Binding-site contacts:
Ligand atom NAQ contacts residue PLP1 of chain 1.E at 3.7 Å.
Ligand atom OAD contacts residue GLN154 of chain 1.B at 3.9 Å.
Ligand atom CAS contacts residue THR85 of chain 1.B at 3.2 Å.
Ligand atom CAE contacts residue ALA250 of chain 1.B at 3.6 Å (hydrophobic).
Ligand atom OAA contacts residue GLY83 of chain 1.B at 3.6 Å.
Ligand atom CAW contacts residue LYS54 of chain 1.B at 3.6 Å.
Ligand atom CAN contacts residue LYS54 of chain 1.B at 3.7 Å.
Ligand atom OAC contacts residue GLN154 of chain 1.B at 2.9 Å (h-bond).
Ligand atom CAL contacts residue ALA271 of chain 1.B at 3.9 Å (hydrophobic).
Ligand atom OAD contacts residue THR188 of chain 1.B at 3.6 Å.
Ligand atom OAA contacts residue ASN84 of chain 1.B at 3.2 Å (h-bond).
Ligand atom CAH contacts residue LEU186 of chain 1.B at 3.9 Å (hydrophobic).
Ligand atom CAK contacts residue ALA271 of chain 1.B at 3.6 Å (hydrophobic).
Ligand atom OAC contacts residue THR85 of chain 1.B at 3.0 Å (h-bond).
Ligand atom CAU contacts residue SER268 of chain 1.B at 3.7 Å.
Ligand atom CAO contacts residue LYS54 of chain 1.B at 3.9 Å.
Ligand atom CAI contacts residue PLP1 of chain 1.E at 3.9 Å.
Ligand atom CAT contacts residue PLP1 of chain 1.E at 3.6 Å.
Ligand atom CAM contacts residue LYS54 of chain 1.B at 3.9 Å.
Ligand atom CAH contacts residue ALA211 of chain 1.B at 3.5 Å (hydrophobic).
Ligand atom NAQ contacts residue SER268 of chain 1.B at 3.9 Å.
Ligand atom CAP contacts residue SER268 of chain 1.B at 3.7 Å.
Ligand atom CAN contacts residue PLP1 of chain 1.E at 3.8 Å.
Ligand atom OAB contacts residue GLY187 of chain 1.B at 3.5 Å.
Ligand atom CAW contacts residue PLP1 of chain 1.E at 3.9 Å.
Ligand atom CAG contacts residue VAL245 of chain 1.B at 3.6 Å (hydrophobic).
Ligand atom CAV contacts residue PLP1 of chain 1.E at 3.5 Å.
Ligand atom CAS contacts residue THR81 of chain 1.B at 3.4 Å.
Ligand atom OAA contacts residue THR85 of chain 1.B at 3.1 Å (h-bond).
Ligand atom CAK contacts residue PRO213 of chain 1.B at 3.7 Å (hydrophobic).
Ligand atom CAM contacts residue PLP1 of chain 1.E at 3.5 Å.
Ligand atom CAF contacts residue ILE267 of chain 1.B at 3.5 Å (hydrophobic).
Ligand atom OAB contacts residue PLP1 of chain 1.E at 3.8 Å.
Ligand atom OAA contacts residue THR81 of chain 1.B at 2.6 Å (h-bond).
Ligand atom CAH contacts residue GLY185 of chain 1.B at 3.7 Å.
Ligand atom NAR contacts residue PLP1 of chain 1.E at 3.6 Å.
Ligand atom CAO contacts residue PLP1 of chain 1.E at 3.6 Å.
Ligand atom OAC contacts residue THR81 of chain 1.B at 3.5 Å (h-bond).
Ligand atom OAD contacts residue TYR155 of chain 1.B at 3.3 Å (h-bond).
Ligand atom CAZ contacts residue LYS54 of chain 1.B at 3.6 Å.

This small molecule binds to this protein.
Small molecule (SMILES): O=C(Nc1cccc(-c2ccccc2)c1)Nc1ccc(C(=O)O)c(O)c1

Sequence of chain 1.B:
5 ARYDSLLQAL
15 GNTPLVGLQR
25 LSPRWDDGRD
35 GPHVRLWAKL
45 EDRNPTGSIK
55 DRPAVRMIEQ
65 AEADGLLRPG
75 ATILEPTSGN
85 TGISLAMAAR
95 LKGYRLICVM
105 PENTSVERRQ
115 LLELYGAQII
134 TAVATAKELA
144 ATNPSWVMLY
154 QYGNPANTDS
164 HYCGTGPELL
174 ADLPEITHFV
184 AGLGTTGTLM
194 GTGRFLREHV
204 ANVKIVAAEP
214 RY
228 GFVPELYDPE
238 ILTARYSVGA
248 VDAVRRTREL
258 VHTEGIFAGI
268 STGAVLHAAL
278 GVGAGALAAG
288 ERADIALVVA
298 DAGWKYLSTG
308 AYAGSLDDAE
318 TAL